Binding-site contacts:
Ligand atom C4 contacts residue ASN45 of chain 1.A at 4.3 Å.
Ligand atom C3 contacts residue GLU44 of chain 1.A at 3.3 Å.
Ligand atom C6 contacts residue ASN45 of chain 1.A at 4.5 Å.
Ligand atom C1 contacts residue ASN45 of chain 1.A at 1.4 Å.
Ligand atom C3 contacts residue ASN45 of chain 1.A at 3.9 Å.
Ligand atom C2 contacts residue GLU44 of chain 1.A at 3.7 Å.
Ligand atom C2 contacts residue ASN45 of chain 1.A at 2.8 Å.
Ligand atom O5 contacts residue ASN45 of chain 1.A at 2.4 Å (h-bond).
Ligand atom C1 contacts residue GLU44 of chain 1.A at 4.4 Å.
Ligand atom O3 contacts residue GLU44 of chain 1.A at 3.5 Å (salt-bridge).
Ligand atom C7 contacts residue ASN45 of chain 1.A at 3.9 Å.
Ligand atom O7 contacts residue ASN45 of chain 1.A at 3.9 Å.
Ligand atom C7 contacts residue GLU44 of chain 1.A at 4.0 Å.
Ligand atom C8 contacts residue GLU44 of chain 1.A at 4.0 Å.
Ligand atom N2 contacts residue GLU44 of chain 1.A at 3.0 Å (salt-bridge).
Ligand atom O6 contacts residue ASN45 of chain 1.A at 4.4 Å.
Ligand atom N2 contacts residue ASN45 of chain 1.A at 3.1 Å (h-bond).
Ligand atom C5 contacts residue ASN45 of chain 1.A at 3.4 Å.

Sequence of chain 1.A:
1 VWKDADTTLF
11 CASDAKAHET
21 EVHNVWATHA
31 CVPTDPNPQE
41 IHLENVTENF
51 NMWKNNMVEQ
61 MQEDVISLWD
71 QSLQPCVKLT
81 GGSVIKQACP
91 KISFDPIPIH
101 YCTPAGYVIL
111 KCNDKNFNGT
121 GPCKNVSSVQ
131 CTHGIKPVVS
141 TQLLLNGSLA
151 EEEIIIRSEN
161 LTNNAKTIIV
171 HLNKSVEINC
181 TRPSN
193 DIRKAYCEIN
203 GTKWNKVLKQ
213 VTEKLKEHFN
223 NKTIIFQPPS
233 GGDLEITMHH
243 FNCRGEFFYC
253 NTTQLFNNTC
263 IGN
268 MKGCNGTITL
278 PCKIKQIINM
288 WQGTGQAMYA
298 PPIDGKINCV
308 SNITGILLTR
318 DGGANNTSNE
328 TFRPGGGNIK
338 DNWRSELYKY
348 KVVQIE

A small-molecule ligand and the protein it binds are described below.
Small molecule (SMILES): CC(=O)N[C@@H]1[C@@H](O)[C@H](O)[C@@H](CO)O[C@H]1O